Sequence of chain 1.C:
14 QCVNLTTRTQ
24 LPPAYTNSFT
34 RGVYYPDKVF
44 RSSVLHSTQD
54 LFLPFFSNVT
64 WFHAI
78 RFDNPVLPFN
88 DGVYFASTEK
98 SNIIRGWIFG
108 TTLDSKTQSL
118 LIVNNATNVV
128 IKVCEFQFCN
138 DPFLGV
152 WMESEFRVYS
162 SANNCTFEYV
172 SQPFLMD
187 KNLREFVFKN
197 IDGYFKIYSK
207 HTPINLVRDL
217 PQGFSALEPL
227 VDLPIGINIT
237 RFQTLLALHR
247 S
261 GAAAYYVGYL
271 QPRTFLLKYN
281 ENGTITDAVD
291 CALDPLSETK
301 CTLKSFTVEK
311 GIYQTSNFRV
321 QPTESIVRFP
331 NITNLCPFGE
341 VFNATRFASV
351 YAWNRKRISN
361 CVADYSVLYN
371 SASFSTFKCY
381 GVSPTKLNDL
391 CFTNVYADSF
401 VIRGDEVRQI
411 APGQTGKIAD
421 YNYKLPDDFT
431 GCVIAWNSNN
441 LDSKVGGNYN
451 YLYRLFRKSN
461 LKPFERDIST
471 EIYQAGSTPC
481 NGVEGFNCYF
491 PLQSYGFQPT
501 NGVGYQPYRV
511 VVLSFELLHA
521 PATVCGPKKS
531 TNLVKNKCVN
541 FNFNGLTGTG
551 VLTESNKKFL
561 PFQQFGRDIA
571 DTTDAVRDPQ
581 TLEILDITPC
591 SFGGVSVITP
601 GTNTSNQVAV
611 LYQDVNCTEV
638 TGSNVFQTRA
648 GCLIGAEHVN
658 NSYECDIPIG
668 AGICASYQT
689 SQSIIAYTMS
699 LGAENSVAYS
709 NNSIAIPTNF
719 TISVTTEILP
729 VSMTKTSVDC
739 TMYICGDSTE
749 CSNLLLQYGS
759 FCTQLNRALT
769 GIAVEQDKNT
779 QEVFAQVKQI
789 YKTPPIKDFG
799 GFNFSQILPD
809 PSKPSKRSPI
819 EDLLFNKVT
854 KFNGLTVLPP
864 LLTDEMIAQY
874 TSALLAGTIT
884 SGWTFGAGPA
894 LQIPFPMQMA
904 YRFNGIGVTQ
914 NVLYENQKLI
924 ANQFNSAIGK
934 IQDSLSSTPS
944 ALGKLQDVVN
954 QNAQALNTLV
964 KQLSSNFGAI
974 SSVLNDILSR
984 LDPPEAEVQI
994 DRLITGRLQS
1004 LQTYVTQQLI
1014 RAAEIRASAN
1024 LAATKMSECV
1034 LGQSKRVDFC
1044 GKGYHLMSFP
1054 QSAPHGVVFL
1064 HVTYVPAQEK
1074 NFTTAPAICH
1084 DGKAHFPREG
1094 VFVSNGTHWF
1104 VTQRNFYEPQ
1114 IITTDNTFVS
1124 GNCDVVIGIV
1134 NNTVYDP

Binding-site contacts:
Ligand atom C8 contacts residue THR618 of chain 1.C at 4.3 Å.
Ligand atom C5 contacts residue ASN616 of chain 1.C at 3.6 Å.
Ligand atom C8 contacts residue ASN616 of chain 1.C at 4.4 Å.
Ligand atom O7 contacts residue ASN616 of chain 1.C at 3.3 Å (h-bond).
Ligand atom C4 contacts residue ASN616 of chain 1.C at 4.2 Å.
Ligand atom C7 contacts residue THR618 of chain 1.C at 4.3 Å.
Ligand atom C3 contacts residue ASN616 of chain 1.C at 3.8 Å.
Ligand atom O5 contacts residue GLN644 of chain 1.C at 4.0 Å.
Ligand atom C1 contacts residue ASN616 of chain 1.C at 1.4 Å.
Ligand atom C7 contacts residue ASN616 of chain 1.C at 3.3 Å.
Ligand atom O5 contacts residue ASN616 of chain 1.C at 2.4 Å (h-bond).
Ligand atom N2 contacts residue ASN616 of chain 1.C at 2.8 Å (h-bond).
Ligand atom C2 contacts residue ASN616 of chain 1.C at 2.5 Å.
Ligand atom O7 contacts residue THR618 of chain 1.C at 3.8 Å.

A protein and the small-molecule ligand that binds it are described below.
Small molecule (SMILES): CC(=O)N[C@@H]1[C@@H](O)[C@H](O)[C@@H](CO)O[C@H]1O